Sequence of chain 1.B:
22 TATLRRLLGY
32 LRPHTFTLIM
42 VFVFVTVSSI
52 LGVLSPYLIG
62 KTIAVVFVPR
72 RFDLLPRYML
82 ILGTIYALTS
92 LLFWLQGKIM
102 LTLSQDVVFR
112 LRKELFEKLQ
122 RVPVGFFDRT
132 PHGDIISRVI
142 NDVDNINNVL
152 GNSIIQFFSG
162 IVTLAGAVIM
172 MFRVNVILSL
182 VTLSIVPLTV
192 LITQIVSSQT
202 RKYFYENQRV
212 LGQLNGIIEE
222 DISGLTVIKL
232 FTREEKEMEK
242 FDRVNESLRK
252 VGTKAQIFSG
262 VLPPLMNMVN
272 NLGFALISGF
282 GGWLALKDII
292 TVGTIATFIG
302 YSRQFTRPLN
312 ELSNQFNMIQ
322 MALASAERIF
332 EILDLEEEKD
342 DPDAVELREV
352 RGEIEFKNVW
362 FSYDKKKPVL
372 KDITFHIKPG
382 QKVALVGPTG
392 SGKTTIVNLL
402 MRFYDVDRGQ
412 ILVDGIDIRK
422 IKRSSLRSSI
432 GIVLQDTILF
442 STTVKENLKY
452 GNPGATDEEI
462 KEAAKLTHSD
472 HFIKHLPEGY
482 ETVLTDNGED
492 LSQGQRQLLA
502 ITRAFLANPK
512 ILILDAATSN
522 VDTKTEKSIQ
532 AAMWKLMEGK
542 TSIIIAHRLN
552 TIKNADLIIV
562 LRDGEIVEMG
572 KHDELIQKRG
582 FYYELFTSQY

Sequence of chain 1.A:
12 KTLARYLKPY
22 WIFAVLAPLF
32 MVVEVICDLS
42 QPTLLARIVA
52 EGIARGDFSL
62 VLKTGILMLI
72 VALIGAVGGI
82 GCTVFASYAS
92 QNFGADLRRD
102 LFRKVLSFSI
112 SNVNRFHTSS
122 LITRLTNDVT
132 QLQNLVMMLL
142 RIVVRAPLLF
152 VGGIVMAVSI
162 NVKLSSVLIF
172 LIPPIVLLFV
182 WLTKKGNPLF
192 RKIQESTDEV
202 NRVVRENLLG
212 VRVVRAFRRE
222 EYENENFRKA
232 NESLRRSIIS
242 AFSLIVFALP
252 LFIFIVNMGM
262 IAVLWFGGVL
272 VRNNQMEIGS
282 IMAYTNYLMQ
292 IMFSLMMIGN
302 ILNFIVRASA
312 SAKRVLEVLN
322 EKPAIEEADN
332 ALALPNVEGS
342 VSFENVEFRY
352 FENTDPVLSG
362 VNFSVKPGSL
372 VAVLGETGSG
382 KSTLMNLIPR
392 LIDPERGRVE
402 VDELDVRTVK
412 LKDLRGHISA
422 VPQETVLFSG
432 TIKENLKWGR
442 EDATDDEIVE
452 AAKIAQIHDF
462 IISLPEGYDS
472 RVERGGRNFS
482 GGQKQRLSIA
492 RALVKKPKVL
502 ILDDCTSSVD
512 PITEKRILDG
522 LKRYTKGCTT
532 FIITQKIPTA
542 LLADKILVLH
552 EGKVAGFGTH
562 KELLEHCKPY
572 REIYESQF

Binding-site contacts:
Ligand atom O1B contacts residue GLY393 of chain 1.B at 2.9 Å (h-bond).
Ligand atom O3G contacts residue GLN436 of chain 1.B at 3.1 Å (h-bond).
Ligand atom O2G contacts residue SER481 of chain 1.A at 2.8 Å (h-bond).
Ligand atom O3B contacts residue MG1 of chain 1.J at 3.4 Å.
Ligand atom N6 contacts residue TYR364 of chain 1.B at 3.4 Å.
Ligand atom C6 contacts residue ASN479 of chain 1.A at 3.2 Å.
Ligand atom O1B contacts residue SER392 of chain 1.B at 3.2 Å (h-bond).
Ligand atom O1A contacts residue GLY393 of chain 1.B at 3.4 Å.
Ligand atom C2 contacts residue ASN479 of chain 1.A at 3.4 Å.
Ligand atom O1A contacts residue THR395 of chain 1.B at 3.2 Å (h-bond).
Ligand atom O2B contacts residue THR395 of chain 1.B at 2.7 Å (h-bond).
Ligand atom O5' contacts residue SER481 of chain 1.A at 3.4 Å.
Ligand atom N6 contacts residue ARG478 of chain 1.A at 2.8 Å (salt-bridge).
Ligand atom S1G contacts residue SER509 of chain 1.A at 3.3 Å (h-bond).
Ligand atom N1 contacts residue ASN479 of chain 1.A at 3.2 Å (h-bond).
Ligand atom C5 contacts residue TYR364 of chain 1.B at 3.5 Å (hydrophobic).
Ligand atom O2G contacts residue GLY391 of chain 1.B at 3.3 Å (h-bond).
Ligand atom O2B contacts residue MG1 of chain 1.J at 1.9 Å.
Ligand atom C5 contacts residue ASN479 of chain 1.A at 3.5 Å.
Ligand atom O1B contacts residue LYS394 of chain 1.B at 3.0 Å (salt-bridge).
Ligand atom O3G contacts residue SER481 of chain 1.A at 3.5 Å.
Ligand atom PB contacts residue MG1 of chain 1.J at 2.8 Å.
Ligand atom C8 contacts residue TYR364 of chain 1.B at 3.5 Å (hydrophobic).
Ligand atom O3A contacts residue MG1 of chain 1.J at 2.7 Å.
Ligand atom S1G contacts residue HIS548 of chain 1.B at 3.2 Å (h-bond).
Ligand atom O1A contacts residue THR396 of chain 1.B at 2.7 Å (h-bond).
Ligand atom O2G contacts residue THR390 of chain 1.B at 3.4 Å.
Ligand atom O3G contacts residue GLY482 of chain 1.A at 3.3 Å (h-bond).
Ligand atom O3A contacts residue SER481 of chain 1.A at 3.4 Å.
Ligand atom O3B contacts residue GLY391 of chain 1.B at 3.1 Å (h-bond).
Ligand atom O2G contacts residue GLY483 of chain 1.A at 3.1 Å (h-bond).
Ligand atom O3A contacts residue THR395 of chain 1.B at 3.4 Å (h-bond).
Ligand atom PG contacts residue MG1 of chain 1.J at 3.5 Å.
Ligand atom N7 contacts residue TYR364 of chain 1.B at 3.4 Å.
Ligand atom O3G contacts residue MG1 of chain 1.J at 2.6 Å.
Ligand atom N3 contacts residue ASP365 of chain 1.B at 3.1 Å (salt-bridge).
Ligand atom C6 contacts residue TYR364 of chain 1.B at 3.5 Å (hydrophobic).
Ligand atom O3' contacts residue PHE461 of chain 1.A at 3.4 Å.
Ligand atom O2' contacts residue PHE461 of chain 1.A at 3.3 Å.
Ligand atom O3G contacts residue GLY483 of chain 1.A at 3.4 Å (h-bond).

This small molecule binds to this protein.
Small molecule (SMILES): Nc1ncnc2c1ncn2[C@@H]1O[C@H](COP(=O)(O)OP(=O)(O)OP(O)(O)=S)[C@@H](O)[C@H]1O